Binding-site contacts:
Ligand atom C19 contacts residue SER88 of chain 1.A at 3.1 Å.
Ligand atom C21 contacts residue CYS84 of chain 1.A at 3.5 Å (hydrophobic).
Ligand atom C12 contacts residue GLU142 of chain 1.A at 3.7 Å.
Ligand atom C15 contacts residue LEU129 of chain 1.A at 3.8 Å (hydrophobic).
Ligand atom C23 contacts residue GLY83 of chain 1.A at 2.8 Å.
Ligand atom C5 contacts residue ILE140 of chain 1.A at 3.5 Å (hydrophobic).
Ligand atom C4 contacts residue ILE140 of chain 1.A at 3.8 Å (hydrophobic).
Ligand atom C contacts residue PHE86 of chain 1.A at 3.4 Å (hydrophobic).
Ligand atom C17 contacts residue ARG87 of chain 1.A at 2.8 Å.
Ligand atom C10 contacts residue ARG87 of chain 1.A at 3.5 Å.
Ligand atom C8 contacts residue ILE140 of chain 1.A at 3.5 Å (hydrophobic).
Ligand atom C11 contacts residue LEU139 of chain 1.A at 3.7 Å (hydrophobic).
Ligand atom C1 contacts residue GLY83 of chain 1.A at 3.7 Å.
Ligand atom C6 contacts residue GLY83 of chain 1.A at 3.9 Å.
Ligand atom C22 contacts residue CYS84 of chain 1.A at 3.7 Å (hydrophobic).
Ligand atom C24 contacts residue GLY83 of chain 1.A at 3.0 Å.
Ligand atom C11 contacts residue SER141 of chain 1.A at 3.9 Å.
Ligand atom O1 contacts residue LEU129 of chain 1.A at 3.9 Å.
Ligand atom C9 contacts residue ILE140 of chain 1.A at 3.9 Å (hydrophobic).
Ligand atom C9 contacts residue ARG87 of chain 1.A at 3.6 Å.
Ligand atom C17 contacts residue LEU129 of chain 1.A at 3.9 Å (hydrophobic).
Ligand atom C16 contacts residue LEU129 of chain 1.A at 3.7 Å (hydrophobic).
Ligand atom C16 contacts residue ARG87 of chain 1.A at 3.3 Å.
Ligand atom C12 contacts residue ILE140 of chain 1.A at 3.3 Å (hydrophobic).
Ligand atom C14 contacts residue ARG87 of chain 1.A at 3.9 Å.
Ligand atom C23 contacts residue CYS84 of chain 1.A at 3.2 Å (hydrophobic).
Ligand atom O2 contacts residue CYS84 of chain 1.A at 2.4 Å (h-bond).
Ligand atom C11 contacts residue ILE140 of chain 1.A at 3.6 Å (hydrophobic).
Ligand atom C20 contacts residue CYS84 of chain 1.A at 3.3 Å (hydrophobic).
Ligand atom C19 contacts residue ARG87 of chain 1.A at 3.6 Å.
Ligand atom C12 contacts residue SER141 of chain 1.A at 2.8 Å.
Ligand atom C14 contacts residue ILE140 of chain 1.A at 3.7 Å (hydrophobic).
Ligand atom C13 contacts residue SER141 of chain 1.A at 2.5 Å.
Ligand atom C11 contacts residue ARG87 of chain 1.A at 3.7 Å.
Ligand atom N1 contacts residue CYS84 of chain 1.A at 3.8 Å.
Ligand atom C14 contacts residue SER141 of chain 1.A at 3.5 Å.
Ligand atom C21 contacts residue ARG87 of chain 1.A at 3.8 Å.
Ligand atom C18 contacts residue ARG87 of chain 1.A at 3.0 Å.
Ligand atom C20 contacts residue SER88 of chain 1.A at 3.5 Å.
Ligand atom C13 contacts residue ILE140 of chain 1.A at 3.4 Å (hydrophobic).

This small molecule binds to this protein.
Small molecule (SMILES): CN(CCOc1ccc(C[C@H](Nc2ccccc2C(=O)c2ccccc2)C(=O)O)cc1)c1ccccn1

Sequence of chain 1.A:
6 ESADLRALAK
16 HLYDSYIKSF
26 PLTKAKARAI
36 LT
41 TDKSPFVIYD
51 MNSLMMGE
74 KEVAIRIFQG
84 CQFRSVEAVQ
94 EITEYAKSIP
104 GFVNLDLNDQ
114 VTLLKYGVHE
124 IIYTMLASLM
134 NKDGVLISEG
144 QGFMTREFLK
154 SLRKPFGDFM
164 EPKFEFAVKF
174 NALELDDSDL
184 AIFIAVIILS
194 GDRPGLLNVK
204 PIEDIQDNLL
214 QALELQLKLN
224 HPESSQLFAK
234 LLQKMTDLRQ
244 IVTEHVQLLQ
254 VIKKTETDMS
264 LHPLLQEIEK